Sequence of chain 1.A:
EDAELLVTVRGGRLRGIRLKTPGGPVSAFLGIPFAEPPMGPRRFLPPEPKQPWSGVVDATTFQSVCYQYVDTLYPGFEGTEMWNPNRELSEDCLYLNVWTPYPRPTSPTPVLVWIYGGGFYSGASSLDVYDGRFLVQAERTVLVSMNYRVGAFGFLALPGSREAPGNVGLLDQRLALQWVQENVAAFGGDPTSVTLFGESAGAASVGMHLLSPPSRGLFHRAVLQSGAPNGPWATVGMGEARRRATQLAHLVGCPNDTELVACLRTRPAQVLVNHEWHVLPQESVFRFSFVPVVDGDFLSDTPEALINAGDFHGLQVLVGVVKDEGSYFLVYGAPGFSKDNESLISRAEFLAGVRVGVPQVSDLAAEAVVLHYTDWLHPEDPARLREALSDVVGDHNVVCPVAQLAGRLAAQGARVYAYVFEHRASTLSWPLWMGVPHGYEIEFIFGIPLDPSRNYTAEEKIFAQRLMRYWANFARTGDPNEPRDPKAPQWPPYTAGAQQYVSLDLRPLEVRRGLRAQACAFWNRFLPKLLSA

A small-molecule ligand and the protein it binds are described below.
Small molecule (SMILES): CC(=O)N[C@H]1[C@H](O[C@H]2[C@H](O)[C@@H](NC(C)=O)CO[C@@H]2CO[C@@H]2O[C@@H](C)[C@@H](O)[C@@H](O)[C@@H]2O)O[C@H](CO)[C@@H](O)[C@@H]1O

Binding-site contacts:
Ligand atom C5 contacts residue ASN349 of chain 1.A at 3.6 Å.
Ligand atom C1 contacts residue ASN349 of chain 1.A at 1.4 Å.
Ligand atom C8 contacts residue PHE345 of chain 1.A at 3.7 Å (hydrophobic).
Ligand atom N2 contacts residue ASN349 of chain 1.A at 2.9 Å (h-bond).
Ligand atom C6 contacts residue ASP348 of chain 1.A at 4.0 Å.
Ligand atom C6 contacts residue ASN349 of chain 1.A at 4.1 Å.
Ligand atom C7 contacts residue GLY344 of chain 1.A at 3.7 Å.
Ligand atom C6 contacts residue PHE345 of chain 1.A at 4.0 Å (hydrophobic).
Ligand atom C8 contacts residue GLY344 of chain 1.A at 4.2 Å.
Ligand atom C4 contacts residue ASN349 of chain 1.A at 4.2 Å.
Ligand atom O5 contacts residue SER346 of chain 1.A at 3.4 Å.
Ligand atom C3 contacts residue ASN349 of chain 1.A at 3.8 Å.
Ligand atom O7 contacts residue PRO343 of chain 1.A at 3.5 Å.
Ligand atom C1 contacts residue SER346 of chain 1.A at 4.1 Å.
Ligand atom O7 contacts residue GLY344 of chain 1.A at 2.7 Å (h-bond).
Ligand atom O5 contacts residue SER346 of chain 1.A at 3.7 Å.
Ligand atom C6 contacts residue SER346 of chain 1.A at 3.6 Å.
Ligand atom C5 contacts residue ASN349 of chain 1.A at 4.3 Å.
Ligand atom C8 contacts residue ASN349 of chain 1.A at 4.0 Å.
Ligand atom C2 contacts residue GLY344 of chain 1.A at 4.3 Å.
Ligand atom O7 contacts residue PHE345 of chain 1.A at 4.2 Å.
Ligand atom C5 contacts residue GLY344 of chain 1.A at 4.1 Å.
Ligand atom O5 contacts residue ASN349 of chain 1.A at 2.4 Å (h-bond).
Ligand atom C3 contacts residue GLY344 of chain 1.A at 3.9 Å.
Ligand atom C4 contacts residue GLY344 of chain 1.A at 4.4 Å.
Ligand atom C5 contacts residue SER346 of chain 1.A at 4.5 Å.
Ligand atom C5 contacts residue SER346 of chain 1.A at 3.8 Å.
Ligand atom C7 contacts residue ASN349 of chain 1.A at 3.6 Å.
Ligand atom C1 contacts residue GLY344 of chain 1.A at 4.0 Å.
Ligand atom C5 contacts residue PHE345 of chain 1.A at 4.2 Å (hydrophobic).
Ligand atom C2 contacts residue ASN349 of chain 1.A at 2.4 Å.
Ligand atom N2 contacts residue GLY344 of chain 1.A at 4.4 Å.
Ligand atom C6 contacts residue SER346 of chain 1.A at 4.0 Å.
Ligand atom O4 contacts residue GLY344 of chain 1.A at 4.0 Å.